Binding-site contacts:
Ligand atom N23 contacts residue TRP56 of chain 5.A at 3.9 Å.
Ligand atom N22 contacts residue PHE47 of chain 5.A at 3.7 Å.
Ligand atom C13 contacts residue DMS1 of chain 5.D at 4.0 Å.
Ligand atom C01 contacts residue SER103 of chain 5.A at 3.1 Å.
Ligand atom C03 contacts residue TRP56 of chain 5.A at 3.5 Å (hydrophobic).
Ligand atom C08 contacts residue TRP56 of chain 5.A at 3.4 Å (hydrophobic).
Ligand atom C04 contacts residue MET85 of chain 5.A at 3.8 Å (hydrophobic).
Ligand atom C05 contacts residue VAL60 of chain 5.A at 3.8 Å (hydrophobic).
Ligand atom F07 contacts residue LEU83 of chain 5.A at 3.6 Å.
Ligand atom N12 contacts residue TRP56 of chain 5.A at 3.8 Å.
Ligand atom F07 contacts residue ARG57 of chain 5.A at 3.4 Å.
Ligand atom C10 contacts residue TRP56 of chain 5.A at 3.6 Å (hydrophobic).
Ligand atom N23 contacts residue PHE47 of chain 5.A at 3.9 Å.
Ligand atom C08 contacts residue PHE104 of chain 5.A at 3.9 Å (hydrophobic).
Ligand atom N23 contacts residue ALA53 of chain 5.A at 3.4 Å.
Ligand atom S14 contacts residue PHE47 of chain 5.A at 3.9 Å.
Ligand atom N02 contacts residue SER103 of chain 5.A at 3.9 Å.
Ligand atom N23 contacts residue PHE104 of chain 5.A at 3.8 Å.
Ligand atom C08 contacts residue ALA53 of chain 5.A at 3.5 Å (hydrophobic).
Ligand atom F07 contacts residue VAL60 of chain 5.A at 3.8 Å.
Ligand atom F07 contacts residue TRP33 of chain 5.A at 3.7 Å.
Ligand atom C05 contacts residue LEU83 of chain 5.A at 3.6 Å (hydrophobic).
Ligand atom C01 contacts residue PHE422 of chain 5.A at 3.2 Å (hydrophobic).
Ligand atom N02 contacts residue TRP56 of chain 5.A at 3.5 Å.
Ligand atom N12 contacts residue DMS1 of chain 5.D at 3.7 Å.
Ligand atom C09 contacts residue PHE104 of chain 5.A at 3.6 Å (hydrophobic).
Ligand atom C06 contacts residue ARG57 of chain 5.A at 3.9 Å.
Ligand atom C06 contacts residue TRP56 of chain 5.A at 3.8 Å (hydrophobic).
Ligand atom C01 contacts residue TRP56 of chain 5.A at 3.5 Å (hydrophobic).
Ligand atom C19 contacts residue GLU421 of chain 5.A at 3.9 Å.
Ligand atom C09 contacts residue TRP56 of chain 5.A at 3.2 Å (hydrophobic).
Ligand atom S14 contacts residue ASP46 of chain 5.A at 3.4 Å (salt-bridge).
Ligand atom C06 contacts residue LEU83 of chain 5.A at 3.9 Å (hydrophobic).
Ligand atom C10 contacts residue PHE104 of chain 5.A at 3.7 Å (hydrophobic).
Ligand atom S14 contacts residue DMS1 of chain 5.D at 3.9 Å.
Ligand atom C21 contacts residue ASP46 of chain 5.A at 3.8 Å.
Ligand atom N17 contacts residue ASP46 of chain 5.A at 3.5 Å (salt-bridge).
Ligand atom C11 contacts residue TRP56 of chain 5.A at 3.6 Å (hydrophobic).
Ligand atom C04 contacts residue SER103 of chain 5.A at 4.0 Å.
Ligand atom C04 contacts residue TRP56 of chain 5.A at 3.9 Å (hydrophobic).

Sequence of chain 5.A:
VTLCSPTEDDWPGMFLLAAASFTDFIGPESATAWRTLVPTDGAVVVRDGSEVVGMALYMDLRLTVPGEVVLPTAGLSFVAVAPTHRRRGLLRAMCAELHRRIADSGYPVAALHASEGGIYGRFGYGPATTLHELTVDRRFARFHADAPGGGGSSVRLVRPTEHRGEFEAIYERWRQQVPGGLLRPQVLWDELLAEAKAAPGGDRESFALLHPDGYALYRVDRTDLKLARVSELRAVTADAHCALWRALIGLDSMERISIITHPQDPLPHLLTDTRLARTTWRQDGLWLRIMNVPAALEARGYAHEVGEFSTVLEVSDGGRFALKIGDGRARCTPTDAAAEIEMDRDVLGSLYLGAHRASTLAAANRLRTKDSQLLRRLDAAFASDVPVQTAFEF

The small molecule below binds the protein below.
Small molecule (SMILES): CCN(CC)CCSc1nnc2c3cc(F)ccc3n(C)c2n1